Sequence of chain 1.A:
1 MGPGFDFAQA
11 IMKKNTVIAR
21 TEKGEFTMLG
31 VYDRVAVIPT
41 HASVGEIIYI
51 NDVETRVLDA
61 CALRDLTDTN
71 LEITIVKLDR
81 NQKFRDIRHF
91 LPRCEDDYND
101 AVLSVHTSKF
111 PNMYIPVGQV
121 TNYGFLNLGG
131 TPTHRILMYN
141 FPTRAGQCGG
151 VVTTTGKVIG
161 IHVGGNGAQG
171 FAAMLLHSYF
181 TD

Binding-site contacts:
Ligand atom O contacts residue MET113 of chain 1.A at 3.7 Å.
Ligand atom C5 contacts residue MET113 of chain 1.A at 4.0 Å (hydrophobic).
Ligand atom C1 contacts residue PHE110 of chain 1.A at 4.5 Å (hydrophobic).
Ligand atom C1 contacts residue ASN112 of chain 1.A at 3.6 Å.
Ligand atom C3 contacts residue MET113 of chain 1.A at 3.3 Å (hydrophobic).
Ligand atom F1 contacts residue PRO111 of chain 1.A at 2.6 Å.
Ligand atom C6 contacts residue MET113 of chain 1.A at 3.6 Å (hydrophobic).
Ligand atom C4 contacts residue PHE110 of chain 1.A at 4.2 Å (hydrophobic).
Ligand atom C7 contacts residue MET113 of chain 1.A at 3.2 Å (hydrophobic).
Ligand atom F contacts residue ASN112 of chain 1.A at 2.5 Å.
Ligand atom C4 contacts residue MET113 of chain 1.A at 4.3 Å (hydrophobic).
Ligand atom C1 contacts residue PRO111 of chain 1.A at 2.2 Å (hydrophobic).
Ligand atom C contacts residue ASN112 of chain 1.A at 3.6 Å.
Ligand atom C2 contacts residue PHE110 of chain 1.A at 4.0 Å (hydrophobic).
Ligand atom F contacts residue PRO111 of chain 1.A at 3.7 Å.
Ligand atom F contacts residue TYR114 of chain 1.A at 4.0 Å.
Ligand atom F1 contacts residue PHE110 of chain 1.A at 3.0 Å.
Ligand atom C contacts residue PRO111 of chain 1.A at 3.4 Å (hydrophobic).
Ligand atom C3 contacts residue PRO111 of chain 1.A at 4.2 Å (hydrophobic).
Ligand atom C2 contacts residue PRO111 of chain 1.A at 2.9 Å (hydrophobic).
Ligand atom C8 contacts residue MET113 of chain 1.A at 3.7 Å (hydrophobic).
Ligand atom C1 contacts residue MET113 of chain 1.A at 3.3 Å (hydrophobic).
Ligand atom F1 contacts residue LYS109 of chain 1.A at 3.9 Å.
Ligand atom F contacts residue MET113 of chain 1.A at 2.8 Å.
Ligand atom O contacts residue LYS109 of chain 1.A at 4.2 Å.
Ligand atom C contacts residue MET113 of chain 1.A at 3.2 Å (hydrophobic).
Ligand atom C2 contacts residue MET113 of chain 1.A at 3.8 Å (hydrophobic).
Ligand atom O contacts residue PHE110 of chain 1.A at 3.7 Å.

The small molecule below binds the protein below.
Small molecule (SMILES): Fc1cc(F)c2c(c1)C=CCO2